Sequence of chain 2.A:
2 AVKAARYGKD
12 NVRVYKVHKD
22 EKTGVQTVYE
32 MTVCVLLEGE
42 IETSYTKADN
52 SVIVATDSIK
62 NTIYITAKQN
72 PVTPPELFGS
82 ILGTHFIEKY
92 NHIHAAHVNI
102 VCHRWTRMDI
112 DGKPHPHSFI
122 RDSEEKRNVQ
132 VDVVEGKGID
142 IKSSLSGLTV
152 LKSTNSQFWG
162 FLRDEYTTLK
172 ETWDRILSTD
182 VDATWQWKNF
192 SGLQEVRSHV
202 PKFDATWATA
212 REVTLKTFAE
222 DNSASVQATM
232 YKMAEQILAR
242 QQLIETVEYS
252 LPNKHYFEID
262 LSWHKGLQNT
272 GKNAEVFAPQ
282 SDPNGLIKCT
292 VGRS

This protein binds this small molecule.
Small molecule (SMILES): O=C1NC(=O)NC(C(=O)O)N1

Sequence of chain 1.A:
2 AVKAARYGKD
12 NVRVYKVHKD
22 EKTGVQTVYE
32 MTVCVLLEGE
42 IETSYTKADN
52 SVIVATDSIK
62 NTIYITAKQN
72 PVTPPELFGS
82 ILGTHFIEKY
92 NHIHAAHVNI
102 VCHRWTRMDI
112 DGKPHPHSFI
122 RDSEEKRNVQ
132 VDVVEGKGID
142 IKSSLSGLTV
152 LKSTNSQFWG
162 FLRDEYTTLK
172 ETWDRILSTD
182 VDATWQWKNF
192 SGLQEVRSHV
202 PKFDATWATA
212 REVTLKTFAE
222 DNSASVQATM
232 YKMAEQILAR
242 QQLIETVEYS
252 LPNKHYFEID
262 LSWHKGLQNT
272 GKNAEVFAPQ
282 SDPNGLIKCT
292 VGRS

Binding-site contacts:
Ligand atom N3 contacts residue ARG176 of chain 2.A at 3.2 Å (salt-bridge).
Ligand atom O2 contacts residue ARG176 of chain 2.A at 2.8 Å (salt-bridge).
Ligand atom O2 contacts residue PHE159 of chain 2.A at 3.8 Å.
Ligand atom C2 contacts residue PHE159 of chain 2.A at 3.6 Å (hydrophobic).
Ligand atom C4 contacts residue ARG176 of chain 2.A at 4.0 Å.
Ligand atom OD2 contacts residue ASN254 of chain 2.A at 3.8 Å.
Ligand atom CG contacts residue THR57 of chain 1.A at 3.4 Å.
Ligand atom C6 contacts residue GLN228 of chain 2.A at 3.7 Å.
Ligand atom C2 contacts residue ARG176 of chain 2.A at 3.6 Å.
Ligand atom O6 contacts residue TYR8 of chain 1.A at 3.4 Å.
Ligand atom C2 contacts residue VAL227 of chain 2.A at 4.0 Å (hydrophobic).
Ligand atom O2 contacts residue VAL227 of chain 2.A at 2.9 Å (h-bond).
Ligand atom C4 contacts residue PHE159 of chain 2.A at 3.4 Å (hydrophobic).
Ligand atom O2 contacts residue SER226 of chain 2.A at 3.6 Å.
Ligand atom N5 contacts residue THR57 of chain 1.A at 3.2 Å (h-bond).
Ligand atom N3 contacts residue ASN254 of chain 2.A at 3.4 Å (h-bond).
Ligand atom O6 contacts residue THR57 of chain 1.A at 3.5 Å.
Ligand atom OD1 contacts residue THR57 of chain 1.A at 2.7 Å (h-bond).
Ligand atom CG contacts residue ARG176 of chain 2.A at 3.9 Å.
Ligand atom O6 contacts residue GLN228 of chain 2.A at 2.9 Å (h-bond).
Ligand atom N5 contacts residue PHE159 of chain 2.A at 3.6 Å.
Ligand atom C4 contacts residue THR57 of chain 1.A at 3.8 Å.
Ligand atom CG contacts residue PHE159 of chain 2.A at 3.8 Å (hydrophobic).
Ligand atom OD1 contacts residue ALA56 of chain 1.A at 4.0 Å.
Ligand atom OD2 contacts residue ARG176 of chain 2.A at 3.1 Å (salt-bridge).
Ligand atom OD2 contacts residue LEU170 of chain 2.A at 4.0 Å.
Ligand atom N1 contacts residue GLN228 of chain 2.A at 3.0 Å (h-bond).
Ligand atom N3 contacts residue PHE159 of chain 2.A at 3.7 Å.
Ligand atom OD1 contacts residue LEU170 of chain 2.A at 4.1 Å.
Ligand atom C2 contacts residue GLN228 of chain 2.A at 3.8 Å.
Ligand atom C6 contacts residue THR57 of chain 1.A at 3.7 Å.
Ligand atom O2 contacts residue GLN228 of chain 2.A at 3.7 Å.
Ligand atom N1 contacts residue PHE159 of chain 2.A at 3.6 Å.
Ligand atom N5 contacts residue ALA56 of chain 1.A at 4.0 Å.
Ligand atom C6 contacts residue PHE159 of chain 2.A at 3.6 Å (hydrophobic).
Ligand atom O6 contacts residue ILE54 of chain 1.A at 3.4 Å.
Ligand atom C4 contacts residue ASN254 of chain 2.A at 4.0 Å.
Ligand atom OD1 contacts residue ASP58 of chain 1.A at 3.1 Å (salt-bridge).
Ligand atom OD2 contacts residue PHE159 of chain 2.A at 4.0 Å.
Ligand atom C2 contacts residue ASN254 of chain 2.A at 4.0 Å.